Sequence of chain 1.T:
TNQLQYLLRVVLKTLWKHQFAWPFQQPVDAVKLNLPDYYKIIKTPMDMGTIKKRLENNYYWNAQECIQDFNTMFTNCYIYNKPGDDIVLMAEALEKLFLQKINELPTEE

Binding-site contacts:
Ligand atom C40 contacts residue PHE38 of chain 1.T at 3.5 Å (hydrophobic).
Ligand atom C4 contacts residue MET108 of chain 1.T at 3.6 Å (hydrophobic).
Ligand atom C56 contacts residue PHE42 of chain 1.T at 3.3 Å (hydrophobic).
Ligand atom O32 contacts residue HIS64 of chain 1.S at 3.4 Å (h-bond).
Ligand atom C41 contacts residue ILE105 of chain 1.T at 3.5 Å (hydrophobic).
Ligand atom O32 contacts residue TYR61 of chain 1.S at 3.3 Å (h-bond).
Ligand atom N46 contacts residue ILE105 of chain 1.T at 3.5 Å.
Ligand atom C8 contacts residue TYR61 of chain 1.S at 3.0 Å (hydrophobic).
Ligand atom O10 contacts residue PHE40 of chain 1.S at 3.2 Å.
Ligand atom O32 contacts residue SER60 of chain 1.S at 2.5 Å (h-bond).
Ligand atom C7 contacts residue TYR61 of chain 1.S at 3.2 Å (hydrophobic).
Ligand atom O27 contacts residue TYR47 of chain 1.S at 2.8 Å (h-bond).
Ligand atom O53 contacts residue ASN99 of chain 1.T at 3.4 Å (h-bond).
Ligand atom C5 contacts residue TYR61 of chain 1.S at 3.4 Å (hydrophobic).
Ligand atom C28 contacts residue SER60 of chain 1.S at 3.4 Å.
Ligand atom C30 contacts residue TRP37 of chain 1.S at 3.5 Å (hydrophobic).
Ligand atom C48 contacts residue ASN99 of chain 1.T at 3.2 Å.
Ligand atom O10 contacts residue HIS64 of chain 1.S at 3.2 Å.
Ligand atom C19 contacts residue ARG56 of chain 1.S at 3.4 Å.
Ligand atom O53 contacts residue TYR56 of chain 1.T at 3.2 Å.
Ligand atom C66 contacts residue PRO45 of chain 1.T at 3.5 Å (hydrophobic).
Ligand atom C1 contacts residue ARG18 of chain 1.S at 3.6 Å.
Ligand atom C19 contacts residue LEU50 of chain 1.S at 3.6 Å (hydrophobic).
Ligand atom C14 contacts residue ILE58 of chain 1.S at 3.4 Å (hydrophobic).
Ligand atom C21 contacts residue ILE58 of chain 1.S at 3.6 Å (hydrophobic).
Ligand atom C59 contacts residue PRO41 of chain 1.T at 3.4 Å (hydrophobic).
Ligand atom C45 contacts residue ILE105 of chain 1.T at 3.7 Å (hydrophobic).
Ligand atom C51 contacts residue ASN99 of chain 1.T at 3.6 Å.
Ligand atom C17 contacts residue ILE58 of chain 1.S at 3.6 Å (hydrophobic).
Ligand atom C29 contacts residue TRP37 of chain 1.S at 3.4 Å (hydrophobic).
Ligand atom S18 contacts residue PRO48 of chain 1.S at 3.6 Å.
Ligand atom C13 contacts residue ILE58 of chain 1.S at 3.6 Å (hydrophobic).
Ligand atom N42 contacts residue ILE105 of chain 1.T at 3.6 Å.
Ligand atom C66 contacts residue GLN44 of chain 1.T at 3.1 Å.
Ligand atom C25 contacts residue TYR47 of chain 1.S at 3.5 Å (hydrophobic).
Ligand atom O32 contacts residue TRP37 of chain 1.S at 3.6 Å.
Ligand atom O35 contacts residue ASP104 of chain 1.T at 3.0 Å (salt-bridge).
Ligand atom C29 contacts residue SER60 of chain 1.S at 3.4 Å.
Ligand atom N20 contacts residue ARG56 of chain 1.S at 2.8 Å (salt-bridge).
Ligand atom C19 contacts residue PRO48 of chain 1.S at 3.3 Å (hydrophobic).

A small-molecule ligand and the protein it binds are described below.
Small molecule (SMILES): Cc1ncsc1-c1ccc(CNC(=O)[C@@H]2C[C@@H](O)CN2C(=O)[C@@H](NC(=O)CCC2CCN(c3nc(N(C)CCC(=O)NC4CC4)nc(N(C)Cc4c(C)nn(C)c4C)n3)CC2)C(C)(C)C)cc1

Sequence of chain 1.S:
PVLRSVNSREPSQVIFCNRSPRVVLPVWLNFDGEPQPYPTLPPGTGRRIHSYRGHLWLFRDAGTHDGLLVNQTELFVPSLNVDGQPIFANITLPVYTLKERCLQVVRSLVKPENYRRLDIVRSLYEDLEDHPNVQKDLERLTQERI